A protein and the small-molecule ligand that binds it are described below.
Small molecule (SMILES): CC(=O)N[C@@H]1[C@@H](O)[C@H](O)[C@@H](CO)O[C@H]1O

Binding-site contacts:
Ligand atom C1 contacts residue ASN613 of chain 1.A at 1.4 Å.
Ligand atom C2 contacts residue ASN613 of chain 1.A at 2.4 Å.
Ligand atom O5 contacts residue ASN613 of chain 1.A at 2.4 Å (h-bond).
Ligand atom O6 contacts residue THR615 of chain 1.A at 3.7 Å.
Ligand atom N2 contacts residue ASN613 of chain 1.A at 2.9 Å (h-bond).
Ligand atom O5 contacts residue THR615 of chain 1.A at 4.1 Å.
Ligand atom C5 contacts residue ASN613 of chain 1.A at 3.7 Å.
Ligand atom C4 contacts residue ASN613 of chain 1.A at 4.2 Å.
Ligand atom O7 contacts residue ASN613 of chain 1.A at 2.8 Å (h-bond).
Ligand atom C7 contacts residue ASN613 of chain 1.A at 3.0 Å.
Ligand atom C3 contacts residue ASN613 of chain 1.A at 3.8 Å.
Ligand atom C8 contacts residue ASN613 of chain 1.A at 4.3 Å.
Ligand atom C1 contacts residue THR615 of chain 1.A at 4.5 Å.

Sequence of chain 1.A:
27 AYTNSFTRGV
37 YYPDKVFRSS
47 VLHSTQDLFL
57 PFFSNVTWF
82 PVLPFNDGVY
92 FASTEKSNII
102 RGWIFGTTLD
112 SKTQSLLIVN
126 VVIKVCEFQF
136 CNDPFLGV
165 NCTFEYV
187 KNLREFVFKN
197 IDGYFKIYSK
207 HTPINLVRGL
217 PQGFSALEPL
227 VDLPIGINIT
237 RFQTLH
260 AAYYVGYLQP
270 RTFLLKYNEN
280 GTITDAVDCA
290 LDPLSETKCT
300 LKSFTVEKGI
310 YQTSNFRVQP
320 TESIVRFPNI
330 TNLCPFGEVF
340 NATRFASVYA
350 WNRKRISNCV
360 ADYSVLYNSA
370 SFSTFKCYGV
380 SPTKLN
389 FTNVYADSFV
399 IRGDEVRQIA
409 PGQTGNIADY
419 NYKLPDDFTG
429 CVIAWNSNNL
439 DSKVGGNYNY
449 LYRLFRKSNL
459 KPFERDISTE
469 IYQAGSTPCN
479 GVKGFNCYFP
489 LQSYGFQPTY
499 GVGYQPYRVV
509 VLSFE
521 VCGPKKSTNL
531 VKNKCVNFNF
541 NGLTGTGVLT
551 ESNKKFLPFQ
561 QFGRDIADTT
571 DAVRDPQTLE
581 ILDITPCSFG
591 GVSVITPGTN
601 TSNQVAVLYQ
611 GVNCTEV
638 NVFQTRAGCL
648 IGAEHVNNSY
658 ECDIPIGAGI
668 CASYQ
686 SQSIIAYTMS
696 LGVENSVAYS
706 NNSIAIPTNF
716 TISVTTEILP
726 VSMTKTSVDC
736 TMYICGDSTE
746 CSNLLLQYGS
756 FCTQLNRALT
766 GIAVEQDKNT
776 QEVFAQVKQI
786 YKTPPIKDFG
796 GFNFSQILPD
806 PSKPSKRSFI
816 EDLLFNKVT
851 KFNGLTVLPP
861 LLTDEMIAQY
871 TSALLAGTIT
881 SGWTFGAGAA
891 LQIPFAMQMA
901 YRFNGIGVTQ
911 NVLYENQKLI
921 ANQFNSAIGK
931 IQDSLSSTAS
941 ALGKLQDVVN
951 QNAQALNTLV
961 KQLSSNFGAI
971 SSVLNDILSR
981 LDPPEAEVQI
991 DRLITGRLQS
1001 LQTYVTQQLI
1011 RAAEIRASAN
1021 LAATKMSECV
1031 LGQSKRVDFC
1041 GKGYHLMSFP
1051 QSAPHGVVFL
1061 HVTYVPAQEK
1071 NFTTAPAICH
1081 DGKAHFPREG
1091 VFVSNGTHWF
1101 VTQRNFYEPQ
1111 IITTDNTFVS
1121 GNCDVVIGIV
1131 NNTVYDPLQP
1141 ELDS